Binding-site contacts:
Ligand atom C2 contacts residue ASN44 of chain 4.E at 2.5 Å.
Ligand atom C2 contacts residue LEU108 of chain 4.E at 3.5 Å (hydrophobic).
Ligand atom C8 contacts residue VAL62 of chain 4.E at 3.8 Å (hydrophobic).
Ligand atom C8 contacts residue ILE109 of chain 4.E at 3.8 Å (hydrophobic).
Ligand atom C1 contacts residue LEU108 of chain 4.E at 3.9 Å (hydrophobic).
Ligand atom O3 contacts residue LEU108 of chain 4.E at 4.0 Å.
Ligand atom C8 contacts residue ASN44 of chain 4.E at 4.5 Å.
Ligand atom C5 contacts residue ASN44 of chain 4.E at 3.7 Å.
Ligand atom O5 contacts residue ASN44 of chain 4.E at 2.4 Å (h-bond).
Ligand atom O7 contacts residue THR146 of chain 4.E at 3.3 Å.
Ligand atom C1 contacts residue ASN44 of chain 4.E at 1.4 Å.
Ligand atom C6 contacts residue ARG110 of chain 4.E at 3.5 Å.
Ligand atom O7 contacts residue ASN44 of chain 4.E at 3.7 Å.
Ligand atom N2 contacts residue LEU108 of chain 4.E at 2.7 Å (h-bond).
Ligand atom C8 contacts residue LEU108 of chain 4.E at 3.7 Å (hydrophobic).
Ligand atom O6 contacts residue VAL45 of chain 4.E at 3.9 Å.
Ligand atom C7 contacts residue LEU108 of chain 4.E at 3.6 Å (hydrophobic).
Ligand atom C7 contacts residue THR146 of chain 4.E at 4.2 Å.
Ligand atom N2 contacts residue ILE109 of chain 4.E at 4.5 Å.
Ligand atom C6 contacts residue GLU55 of chain 33.E at 3.5 Å.
Ligand atom C7 contacts residue ASN44 of chain 4.E at 3.4 Å.
Ligand atom O6 contacts residue ARG110 of chain 4.E at 2.9 Å (salt-bridge).
Ligand atom C3 contacts residue ASN44 of chain 4.E at 3.8 Å.
Ligand atom C5 contacts residue ARG110 of chain 4.E at 4.4 Å.
Ligand atom C3 contacts residue LEU108 of chain 4.E at 3.5 Å (hydrophobic).
Ligand atom N2 contacts residue ASN44 of chain 4.E at 2.9 Å (h-bond).
Ligand atom C4 contacts residue ASN44 of chain 4.E at 4.3 Å.
Ligand atom O7 contacts residue LEU108 of chain 4.E at 3.7 Å.
Ligand atom O6 contacts residue GLU55 of chain 33.E at 3.7 Å.
Ligand atom C8 contacts residue THR146 of chain 4.E at 4.1 Å.

Sequence of chain 33.E:
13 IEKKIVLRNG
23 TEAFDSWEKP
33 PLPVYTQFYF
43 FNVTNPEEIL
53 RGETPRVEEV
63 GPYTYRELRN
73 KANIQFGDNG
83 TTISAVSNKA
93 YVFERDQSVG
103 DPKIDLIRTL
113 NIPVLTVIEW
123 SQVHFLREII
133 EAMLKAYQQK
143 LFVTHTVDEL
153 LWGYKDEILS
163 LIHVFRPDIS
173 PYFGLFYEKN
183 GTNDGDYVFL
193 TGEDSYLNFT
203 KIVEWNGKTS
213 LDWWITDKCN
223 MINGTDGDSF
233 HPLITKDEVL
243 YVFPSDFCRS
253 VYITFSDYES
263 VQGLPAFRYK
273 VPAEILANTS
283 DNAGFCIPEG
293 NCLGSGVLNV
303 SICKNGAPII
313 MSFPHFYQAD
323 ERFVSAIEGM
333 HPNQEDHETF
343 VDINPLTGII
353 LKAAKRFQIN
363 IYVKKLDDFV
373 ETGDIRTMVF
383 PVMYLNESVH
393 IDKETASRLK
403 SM

Sequence of chain 4.E:
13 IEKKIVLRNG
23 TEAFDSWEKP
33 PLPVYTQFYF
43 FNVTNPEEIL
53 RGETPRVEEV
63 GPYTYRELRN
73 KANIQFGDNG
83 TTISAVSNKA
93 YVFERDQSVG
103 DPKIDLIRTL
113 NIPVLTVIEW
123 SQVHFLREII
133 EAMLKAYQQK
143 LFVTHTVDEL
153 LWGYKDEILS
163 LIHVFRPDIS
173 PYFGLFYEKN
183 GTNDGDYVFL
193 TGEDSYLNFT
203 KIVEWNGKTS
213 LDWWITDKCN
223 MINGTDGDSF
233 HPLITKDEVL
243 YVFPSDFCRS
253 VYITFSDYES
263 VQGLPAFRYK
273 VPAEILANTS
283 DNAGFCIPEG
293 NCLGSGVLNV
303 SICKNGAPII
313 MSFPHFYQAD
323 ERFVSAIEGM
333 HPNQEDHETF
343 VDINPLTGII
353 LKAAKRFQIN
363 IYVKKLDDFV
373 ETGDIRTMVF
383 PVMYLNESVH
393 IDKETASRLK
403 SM

This protein binds this small molecule.
Small molecule (SMILES): CC(=O)N[C@H]1[C@H](O[C@H]2[C@H](O)[C@@H](NC(C)=O)CO[C@@H]2CO)O[C@H](CO)[C@@H](O[C@@H]2O[C@H](CO)[C@@H](O)[C@H](O[C@H]3O[C@H](CO)[C@@H](O)[C@H](O)[C@@H]3O)[C@@H]2O)[C@@H]1O